This small molecule binds to this protein.
Small molecule (SMILES): CC(=O)N[C@H]1[C@H](O[C@H]2[C@H](O)[C@@H](NC(C)=O)CO[C@@H]2CO)O[C@H](CO)[C@@H](O[C@@H]2O[C@H](CO)[C@@H](O)[C@H](O)[C@@H]2O)[C@@H]1O

Sequence of chain 1.F:
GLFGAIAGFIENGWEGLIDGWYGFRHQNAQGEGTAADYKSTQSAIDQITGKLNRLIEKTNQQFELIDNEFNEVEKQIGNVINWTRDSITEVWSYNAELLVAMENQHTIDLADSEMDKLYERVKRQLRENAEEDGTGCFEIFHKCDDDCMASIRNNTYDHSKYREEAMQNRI

Sequence of chain 1.E:
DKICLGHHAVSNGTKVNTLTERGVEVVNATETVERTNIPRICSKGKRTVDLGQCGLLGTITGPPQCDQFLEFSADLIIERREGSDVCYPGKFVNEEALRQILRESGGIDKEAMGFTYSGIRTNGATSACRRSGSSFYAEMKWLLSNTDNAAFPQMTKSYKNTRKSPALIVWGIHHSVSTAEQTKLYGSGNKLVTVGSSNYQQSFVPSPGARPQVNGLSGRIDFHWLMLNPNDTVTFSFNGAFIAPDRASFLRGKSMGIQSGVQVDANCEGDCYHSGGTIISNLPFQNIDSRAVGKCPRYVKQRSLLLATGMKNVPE

Binding-site contacts:
Ligand atom C4 contacts residue ASN28 of chain 1.E at 4.2 Å.
Ligand atom N2 contacts residue ASN28 of chain 1.E at 2.9 Å (h-bond).
Ligand atom O6 contacts residue THR309 of chain 1.E at 4.1 Å.
Ligand atom C1 contacts residue THR309 of chain 1.E at 3.7 Å.
Ligand atom C6 contacts residue THR309 of chain 1.E at 4.3 Å.
Ligand atom O6 contacts residue LEU52 of chain 1.F at 3.1 Å.
Ligand atom C5 contacts residue THR309 of chain 1.E at 4.4 Å.
Ligand atom C8 contacts residue THR30 of chain 1.E at 3.3 Å.
Ligand atom O5 contacts residue THR309 of chain 1.E at 3.1 Å (h-bond).
Ligand atom C5 contacts residue ASN28 of chain 1.E at 3.6 Å.
Ligand atom O7 contacts residue ASN28 of chain 1.E at 4.0 Å.
Ligand atom C3 contacts residue ASN28 of chain 1.E at 3.8 Å.
Ligand atom C1 contacts residue ASN28 of chain 1.E at 1.4 Å.
Ligand atom O5 contacts residue ALA29 of chain 1.E at 4.5 Å.
Ligand atom O5 contacts residue ASN28 of chain 1.E at 2.3 Å (h-bond).
Ligand atom C6 contacts residue THR30 of chain 1.E at 3.8 Å.
Ligand atom C6 contacts residue LEU52 of chain 1.F at 4.1 Å (hydrophobic).
Ligand atom C2 contacts residue ASN28 of chain 1.E at 2.4 Å.
Ligand atom C7 contacts residue ASN28 of chain 1.E at 3.7 Å.